Sequence of chain 1.A:
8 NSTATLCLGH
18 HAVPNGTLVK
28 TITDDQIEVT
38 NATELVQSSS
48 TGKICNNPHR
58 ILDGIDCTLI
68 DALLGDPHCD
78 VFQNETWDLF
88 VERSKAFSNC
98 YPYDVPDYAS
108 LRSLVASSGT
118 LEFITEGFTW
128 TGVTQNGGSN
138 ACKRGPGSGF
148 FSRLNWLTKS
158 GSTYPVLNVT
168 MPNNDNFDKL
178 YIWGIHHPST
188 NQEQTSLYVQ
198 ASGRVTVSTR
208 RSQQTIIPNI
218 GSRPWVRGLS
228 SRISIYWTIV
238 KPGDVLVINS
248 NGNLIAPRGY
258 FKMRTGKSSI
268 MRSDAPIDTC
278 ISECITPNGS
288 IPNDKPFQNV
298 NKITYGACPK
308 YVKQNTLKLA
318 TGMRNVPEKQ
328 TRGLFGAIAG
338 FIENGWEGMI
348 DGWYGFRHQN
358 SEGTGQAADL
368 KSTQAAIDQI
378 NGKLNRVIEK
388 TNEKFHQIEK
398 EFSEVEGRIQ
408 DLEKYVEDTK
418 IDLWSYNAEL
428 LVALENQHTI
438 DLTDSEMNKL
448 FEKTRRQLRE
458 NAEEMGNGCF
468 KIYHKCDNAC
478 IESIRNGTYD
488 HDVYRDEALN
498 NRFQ

The small molecule below binds the protein below.
Small molecule (SMILES): CC(=O)N[C@H]1[C@H](O[C@H]2[C@H](O)[C@@H](NC(C)=O)CO[C@@H]2CO)O[C@H](CO)[C@@H](O)[C@@H]1O

Binding-site contacts:
Ligand atom O5 contacts residue THR318 of chain 1.A at 3.7 Å.
Ligand atom C4 contacts residue ASN38 of chain 1.A at 4.2 Å.
Ligand atom C5 contacts residue ASN38 of chain 1.A at 3.6 Å.
Ligand atom C2 contacts residue ASN38 of chain 1.A at 2.5 Å.
Ligand atom O7 contacts residue ASN38 of chain 1.A at 3.9 Å.
Ligand atom O5 contacts residue ASN38 of chain 1.A at 2.4 Å (h-bond).
Ligand atom C3 contacts residue ASN38 of chain 1.A at 3.8 Å.
Ligand atom C7 contacts residue ASN38 of chain 1.A at 3.5 Å.
Ligand atom C8 contacts residue ASN38 of chain 1.A at 4.5 Å.
Ligand atom C5 contacts residue THR318 of chain 1.A at 4.5 Å.
Ligand atom C1 contacts residue ASN38 of chain 1.A at 1.4 Å.
Ligand atom C1 contacts residue THR318 of chain 1.A at 4.0 Å.
Ligand atom N2 contacts residue ASN38 of chain 1.A at 2.9 Å (h-bond).